Binding-site contacts:
Ligand atom CD1 contacts residue PHE496 of chain 4.NA at 3.7 Å (hydrophobic).
Ligand atom CD1 contacts residue ILE434 of chain 4.NA at 4.1 Å (hydrophobic).
Ligand atom N contacts residue SER491 of chain 4.NA at 4.1 Å.
Ligand atom CE1 contacts residue ILE434 of chain 4.NA at 3.9 Å (hydrophobic).
Ligand atom CB contacts residue ASN492 of chain 4.NA at 3.8 Å.
Ligand atom CB contacts residue GLY495 of chain 4.NA at 3.9 Å.
Ligand atom O contacts residue PRO438 of chain 4.NA at 4.0 Å.
Ligand atom CG contacts residue PHE496 of chain 4.NA at 4.0 Å (hydrophobic).
Ligand atom CA contacts residue ARG442 of chain 4.NA at 3.6 Å.
Ligand atom CG contacts residue GLY495 of chain 4.NA at 4.4 Å.
Ligand atom O contacts residue ARG442 of chain 4.NA at 4.3 Å.
Ligand atom CA contacts residue ASN492 of chain 4.NA at 3.3 Å.
Ligand atom N contacts residue ASN492 of chain 4.NA at 3.3 Å (h-bond).
Ligand atom CD1 contacts residue ASN492 of chain 4.NA at 3.9 Å.
Ligand atom CZ contacts residue PHE496 of chain 4.NA at 3.9 Å (hydrophobic).
Ligand atom C contacts residue ASN492 of chain 4.NA at 4.0 Å.
Ligand atom O contacts residue ASN492 of chain 4.NA at 4.2 Å.
Ligand atom CE2 contacts residue ARG442 of chain 4.NA at 3.6 Å.
Ligand atom CZ contacts residue PRO438 of chain 4.NA at 3.4 Å (hydrophobic).
Ligand atom CE1 contacts residue PHE496 of chain 4.NA at 3.6 Å (hydrophobic).
Ligand atom C contacts residue ARG442 of chain 4.NA at 4.4 Å.
Ligand atom CE2 contacts residue PRO438 of chain 4.NA at 3.7 Å (hydrophobic).
Ligand atom CG contacts residue ASN492 of chain 4.NA at 4.3 Å.
Ligand atom CE1 contacts residue PRO438 of chain 4.NA at 3.8 Å (hydrophobic).
Ligand atom CB contacts residue PHE496 of chain 4.NA at 3.9 Å (hydrophobic).
Ligand atom CD2 contacts residue PRO438 of chain 4.NA at 4.4 Å (hydrophobic).
Ligand atom N contacts residue ARG442 of chain 4.NA at 4.2 Å.
Ligand atom CD2 contacts residue ARG442 of chain 4.NA at 3.5 Å.
Ligand atom CD1 contacts residue PRO438 of chain 4.NA at 4.4 Å (hydrophobic).

This small molecule binds to this protein.
Small molecule (SMILES): N[C@@H](Cc1ccccc1)C(=O)NCC=O

Sequence of chain 4.NA:
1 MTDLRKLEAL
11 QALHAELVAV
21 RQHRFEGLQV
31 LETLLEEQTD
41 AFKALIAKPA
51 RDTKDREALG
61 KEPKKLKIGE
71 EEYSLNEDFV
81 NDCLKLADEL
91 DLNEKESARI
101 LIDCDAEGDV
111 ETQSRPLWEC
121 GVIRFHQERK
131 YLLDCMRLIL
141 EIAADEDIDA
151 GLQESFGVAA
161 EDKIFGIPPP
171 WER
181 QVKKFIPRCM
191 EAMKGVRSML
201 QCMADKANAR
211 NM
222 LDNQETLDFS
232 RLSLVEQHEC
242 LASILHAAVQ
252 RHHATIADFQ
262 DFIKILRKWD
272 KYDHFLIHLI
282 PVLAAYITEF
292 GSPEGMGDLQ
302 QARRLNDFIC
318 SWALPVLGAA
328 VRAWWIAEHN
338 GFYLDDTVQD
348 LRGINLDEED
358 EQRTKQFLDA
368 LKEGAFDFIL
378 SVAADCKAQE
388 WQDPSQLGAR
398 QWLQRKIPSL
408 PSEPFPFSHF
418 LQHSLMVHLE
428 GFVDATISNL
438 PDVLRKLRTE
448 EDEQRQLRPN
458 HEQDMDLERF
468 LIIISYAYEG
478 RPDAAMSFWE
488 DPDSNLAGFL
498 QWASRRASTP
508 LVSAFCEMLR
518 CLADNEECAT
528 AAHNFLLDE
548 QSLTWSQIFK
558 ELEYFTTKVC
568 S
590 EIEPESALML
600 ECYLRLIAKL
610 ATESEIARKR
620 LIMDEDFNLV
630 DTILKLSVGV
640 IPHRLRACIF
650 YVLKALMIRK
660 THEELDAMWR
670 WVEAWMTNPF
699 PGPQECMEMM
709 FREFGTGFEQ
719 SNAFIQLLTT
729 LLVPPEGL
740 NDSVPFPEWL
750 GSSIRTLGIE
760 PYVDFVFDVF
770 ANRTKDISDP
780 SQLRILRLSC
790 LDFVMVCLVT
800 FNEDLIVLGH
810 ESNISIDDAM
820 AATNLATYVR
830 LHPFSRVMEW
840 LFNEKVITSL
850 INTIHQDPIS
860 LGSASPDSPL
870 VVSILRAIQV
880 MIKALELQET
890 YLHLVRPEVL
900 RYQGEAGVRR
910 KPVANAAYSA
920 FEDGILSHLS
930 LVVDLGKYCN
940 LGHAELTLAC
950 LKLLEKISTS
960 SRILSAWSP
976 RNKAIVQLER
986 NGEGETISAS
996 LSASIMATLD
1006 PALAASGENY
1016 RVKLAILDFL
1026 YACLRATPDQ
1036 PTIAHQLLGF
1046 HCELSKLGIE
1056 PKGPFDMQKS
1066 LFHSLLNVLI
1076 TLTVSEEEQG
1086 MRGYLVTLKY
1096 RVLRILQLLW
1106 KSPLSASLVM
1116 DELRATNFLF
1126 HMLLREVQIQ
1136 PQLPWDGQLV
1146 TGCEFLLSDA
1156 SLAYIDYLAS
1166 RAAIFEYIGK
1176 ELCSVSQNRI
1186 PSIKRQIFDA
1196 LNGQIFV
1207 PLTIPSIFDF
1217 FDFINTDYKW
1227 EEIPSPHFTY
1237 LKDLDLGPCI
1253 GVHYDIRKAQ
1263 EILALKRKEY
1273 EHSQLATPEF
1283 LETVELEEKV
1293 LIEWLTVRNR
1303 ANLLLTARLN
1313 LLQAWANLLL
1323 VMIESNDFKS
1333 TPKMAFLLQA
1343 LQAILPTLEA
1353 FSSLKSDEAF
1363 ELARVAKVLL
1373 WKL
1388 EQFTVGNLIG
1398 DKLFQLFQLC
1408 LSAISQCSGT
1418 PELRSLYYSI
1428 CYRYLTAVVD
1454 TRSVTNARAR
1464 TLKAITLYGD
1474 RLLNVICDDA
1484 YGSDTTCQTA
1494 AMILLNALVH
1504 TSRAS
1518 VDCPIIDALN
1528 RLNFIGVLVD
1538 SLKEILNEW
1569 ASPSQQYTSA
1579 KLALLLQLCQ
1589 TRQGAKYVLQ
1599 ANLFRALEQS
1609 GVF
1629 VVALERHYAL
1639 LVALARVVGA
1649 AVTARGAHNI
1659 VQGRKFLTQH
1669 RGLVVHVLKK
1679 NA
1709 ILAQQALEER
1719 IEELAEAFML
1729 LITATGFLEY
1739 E